Binding-site contacts:
Ligand atom N3B contacts residue GLY17 of chain 1.C at 3.0 Å (h-bond).
Ligand atom O6 contacts residue ALA150 of chain 1.C at 2.9 Å (h-bond).
Ligand atom O2B contacts residue LYS20 of chain 1.C at 2.7 Å (salt-bridge).
Ligand atom O1A contacts residue SER21 of chain 1.C at 3.2 Å (h-bond).
Ligand atom O2B contacts residue GLY19 of chain 1.C at 3.1 Å (h-bond).
Ligand atom O1G contacts residue MG1 of chain 1.M at 2.3 Å.
Ligand atom O1B contacts residue MG1 of chain 1.M at 2.2 Å.
Ligand atom O2' contacts residue ASP34 of chain 1.C at 3.2 Å (salt-bridge).
Ligand atom O6 contacts residue LYS121 of chain 1.C at 3.4 Å.
Ligand atom O4' contacts residue LYS121 of chain 1.C at 3.3 Å (salt-bridge).
Ligand atom C8 contacts residue GLY19 of chain 1.C at 3.6 Å.
Ligand atom PG contacts residue MG1 of chain 1.M at 3.4 Å.
Ligand atom O6 contacts residue SER149 of chain 1.C at 3.3 Å (h-bond).
Ligand atom N2 contacts residue ASP123 of chain 1.C at 3.0 Å (salt-bridge).
Ligand atom O1B contacts residue SER21 of chain 1.C at 3.0 Å (h-bond).
Ligand atom N7 contacts residue ALA150 of chain 1.C at 3.6 Å.
Ligand atom C8 contacts residue ALA22 of chain 1.C at 3.6 Å (hydrophobic).
Ligand atom PB contacts residue LYS20 of chain 1.C at 3.6 Å.
Ligand atom N7 contacts residue ASN120 of chain 1.C at 2.9 Å (h-bond).
Ligand atom C2 contacts residue ASP123 of chain 1.C at 3.6 Å.
Ligand atom O3' contacts residue ASP34 of chain 1.C at 2.7 Å (salt-bridge).
Ligand atom O1A contacts residue ALA22 of chain 1.C at 2.8 Å (h-bond).
Ligand atom O1A contacts residue GLY19 of chain 1.C at 3.3 Å.
Ligand atom C3' contacts residue ASP34 of chain 1.C at 3.6 Å.
Ligand atom C2' contacts residue VAL33 of chain 1.C at 3.6 Å (hydrophobic).
Ligand atom N2 contacts residue LEU124 of chain 1.C at 3.6 Å.
Ligand atom O2G contacts residue GLY64 of chain 1.C at 3.1 Å (h-bond).
Ligand atom C6 contacts residue ASP123 of chain 1.C at 3.4 Å.
Ligand atom O3A contacts residue GLY19 of chain 1.C at 3.2 Å (h-bond).
Ligand atom O6 contacts residue ASN120 of chain 1.C at 3.6 Å (h-bond).
Ligand atom O2G contacts residue LYS20 of chain 1.C at 2.6 Å (salt-bridge).
Ligand atom O2' contacts residue VAL33 of chain 1.C at 2.7 Å (h-bond).
Ligand atom O2A contacts residue TYR36 of chain 1.C at 3.6 Å.
Ligand atom O2B contacts residue VAL18 of chain 1.C at 3.7 Å.
Ligand atom O6 contacts residue ASP123 of chain 1.C at 3.1 Å (salt-bridge).
Ligand atom PB contacts residue MG1 of chain 1.M at 3.3 Å.
Ligand atom N1 contacts residue ASP123 of chain 1.C at 2.8 Å (salt-bridge).
Ligand atom O2' contacts residue PHE32 of chain 1.C at 3.4 Å.
Ligand atom O6 contacts residue LYS151 of chain 1.C at 3.5 Å (salt-bridge).
Ligand atom O1G contacts residue THR39 of chain 1.C at 2.9 Å (h-bond).

Sequence of chain 1.C:
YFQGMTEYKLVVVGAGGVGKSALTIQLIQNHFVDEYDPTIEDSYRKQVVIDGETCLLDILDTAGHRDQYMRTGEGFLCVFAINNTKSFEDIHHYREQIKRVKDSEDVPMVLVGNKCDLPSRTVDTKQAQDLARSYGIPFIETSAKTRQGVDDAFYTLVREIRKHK

This small molecule binds to this protein.
Small molecule (SMILES): Nc1nc2c(ncn2[C@@H]2O[C@H](CO[P](=O)(O)O[P](=O)(O)NP(=O)(O)O)[C@@H](O)[C@H]2O)c(=O)[nH]1